A small-molecule ligand and the protein it binds are described below.
Small molecule (SMILES): CCN1CCC[C@H]1CNC(=O)c1cc([N+](=O)[O-])c(N(C)C)cc1OC

Sequence of chain 1.A:
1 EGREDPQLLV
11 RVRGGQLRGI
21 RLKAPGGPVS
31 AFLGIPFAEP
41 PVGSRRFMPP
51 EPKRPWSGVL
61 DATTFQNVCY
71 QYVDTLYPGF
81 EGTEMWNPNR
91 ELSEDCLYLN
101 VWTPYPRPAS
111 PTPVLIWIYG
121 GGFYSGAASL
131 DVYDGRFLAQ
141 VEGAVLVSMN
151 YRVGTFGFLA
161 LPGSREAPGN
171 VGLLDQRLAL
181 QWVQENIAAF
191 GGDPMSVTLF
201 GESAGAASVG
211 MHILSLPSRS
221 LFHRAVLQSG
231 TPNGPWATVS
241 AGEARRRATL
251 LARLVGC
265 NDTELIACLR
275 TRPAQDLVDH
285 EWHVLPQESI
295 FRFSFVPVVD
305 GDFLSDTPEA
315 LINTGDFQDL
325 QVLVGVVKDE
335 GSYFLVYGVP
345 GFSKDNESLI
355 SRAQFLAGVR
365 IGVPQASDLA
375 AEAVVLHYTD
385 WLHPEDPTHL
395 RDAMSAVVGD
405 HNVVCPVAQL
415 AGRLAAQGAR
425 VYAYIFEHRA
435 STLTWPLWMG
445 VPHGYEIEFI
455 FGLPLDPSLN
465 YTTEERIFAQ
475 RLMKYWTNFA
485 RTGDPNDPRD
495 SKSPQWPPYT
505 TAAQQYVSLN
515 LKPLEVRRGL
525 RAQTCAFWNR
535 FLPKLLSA

Binding-site contacts:
Ligand atom C6 contacts residue C561 of chain 1.C at 0.0 Å.
Ligand atom O13 contacts residue TYR341 of chain 1.A at 3.2 Å.
Ligand atom O8 contacts residue PHE295 of chain 1.A at 3.0 Å (h-bond).
Ligand atom C11 contacts residue C561 of chain 1.C at 0.0 Å.
Ligand atom N17 contacts residue C561 of chain 1.C at 0.0 Å (h-bond).
Ligand atom O13 contacts residue C561 of chain 1.C at 0.0 Å (h-bond).
Ligand atom C1 contacts residue C561 of chain 1.C at 0.0 Å.
Ligand atom O13 contacts residue TYR124 of chain 1.A at 3.1 Å (h-bond).
Ligand atom C5 contacts residue TRP286 of chain 1.A at 3.7 Å (hydrophobic).
Ligand atom C14 contacts residue TYR72 of chain 1.A at 3.3 Å (hydrophobic).
Ligand atom O16 contacts residue C561 of chain 1.C at 0.0 Å (h-bond).
Ligand atom N7 contacts residue C561 of chain 1.C at 0.0 Å (h-bond).
Ligand atom C4 contacts residue TYR341 of chain 1.A at 3.5 Å (hydrophobic).
Ligand atom C3 contacts residue TYR341 of chain 1.A at 3.3 Å (hydrophobic).
Ligand atom O9 contacts residue ARG296 of chain 1.A at 3.4 Å (salt-bridge).
Ligand atom N10 contacts residue TRP286 of chain 1.A at 3.5 Å.
Ligand atom N17 contacts residue TYR124 of chain 1.A at 3.2 Å (h-bond).
Ligand atom O9 contacts residue PHE297 of chain 1.A at 3.3 Å.
Ligand atom C14 contacts residue TYR124 of chain 1.A at 3.6 Å (hydrophobic).
Ligand atom C15 contacts residue TYR124 of chain 1.A at 3.2 Å (hydrophobic).
Ligand atom O13 contacts residue ASP74 of chain 1.A at 3.4 Å (salt-bridge).
Ligand atom N17 contacts residue ASP74 of chain 1.A at 3.5 Å (salt-bridge).
Ligand atom C14 contacts residue C561 of chain 1.C at 0.0 Å.
Ligand atom C5 contacts residue C561 of chain 1.C at 0.0 Å.
Ligand atom C15 contacts residue C561 of chain 1.C at 0.0 Å.
Ligand atom O9 contacts residue PHE295 of chain 1.A at 3.0 Å (h-bond).
Ligand atom C4 contacts residue C561 of chain 1.C at 0.0 Å.
Ligand atom C2 contacts residue TYR124 of chain 1.A at 3.3 Å (hydrophobic).
Ligand atom C11 contacts residue SER293 of chain 1.A at 3.6 Å.
Ligand atom O9 contacts residue C561 of chain 1.C at 0.0 Å (h-bond).
Ligand atom C12 contacts residue C561 of chain 1.C at 0.0 Å.
Ligand atom N10 contacts residue C561 of chain 1.C at 0.0 Å (h-bond).
Ligand atom N7 contacts residue PHE295 of chain 1.A at 3.3 Å (h-bond).
Ligand atom C3 contacts residue TYR124 of chain 1.A at 3.3 Å (hydrophobic).
Ligand atom C3 contacts residue C561 of chain 1.C at 0.0 Å.
Ligand atom C2 contacts residue C561 of chain 1.C at 0.0 Å.
Ligand atom C18 contacts residue C561 of chain 1.C at 0.0 Å.
Ligand atom O8 contacts residue ILE294 of chain 1.A at 3.3 Å.
Ligand atom C12 contacts residue TRP286 of chain 1.A at 3.5 Å (hydrophobic).
Ligand atom O8 contacts residue C561 of chain 1.C at 0.0 Å (h-bond).